Binding-site contacts:
Ligand atom O3 contacts residue ASN16 of chain 1.C at 4.5 Å.
Ligand atom O5 contacts residue ASN16 of chain 1.C at 2.4 Å (h-bond).
Ligand atom N2 contacts residue VAL21 of chain 1.C at 3.9 Å.
Ligand atom C6 contacts residue GLY19 of chain 1.C at 3.4 Å.
Ligand atom N2 contacts residue ASN16 of chain 1.C at 3.2 Å (h-bond).
Ligand atom C3 contacts residue ASN16 of chain 1.C at 3.8 Å.
Ligand atom C1 contacts residue VAL21 of chain 1.C at 3.9 Å (hydrophobic).
Ligand atom C8 contacts residue PHE10 of chain 1.C at 4.2 Å (hydrophobic).
Ligand atom O5 contacts residue GLY19 of chain 1.C at 3.8 Å.
Ligand atom C1 contacts residue GLY19 of chain 1.C at 4.4 Å.
Ligand atom O7 contacts residue ASN16 of chain 1.C at 2.7 Å (h-bond).
Ligand atom C5 contacts residue ASN16 of chain 1.C at 3.6 Å.
Ligand atom C8 contacts residue VAL21 of chain 1.C at 4.4 Å (hydrophobic).
Ligand atom O7 contacts residue VAL21 of chain 1.C at 3.7 Å.
Ligand atom O6 contacts residue GLY19 of chain 1.C at 2.7 Å (h-bond).
Ligand atom O7 contacts residue THR5 of chain 1.C at 3.9 Å.
Ligand atom C7 contacts residue ASN16 of chain 1.C at 3.3 Å.
Ligand atom C5 contacts residue GLY19 of chain 1.C at 3.7 Å.
Ligand atom C2 contacts residue ASN16 of chain 1.C at 2.4 Å.
Ligand atom C1 contacts residue ASN16 of chain 1.C at 1.4 Å.
Ligand atom C7 contacts residue VAL21 of chain 1.C at 3.8 Å (hydrophobic).
Ligand atom C4 contacts residue ASN16 of chain 1.C at 4.3 Å.

Sequence of chain 1.C:
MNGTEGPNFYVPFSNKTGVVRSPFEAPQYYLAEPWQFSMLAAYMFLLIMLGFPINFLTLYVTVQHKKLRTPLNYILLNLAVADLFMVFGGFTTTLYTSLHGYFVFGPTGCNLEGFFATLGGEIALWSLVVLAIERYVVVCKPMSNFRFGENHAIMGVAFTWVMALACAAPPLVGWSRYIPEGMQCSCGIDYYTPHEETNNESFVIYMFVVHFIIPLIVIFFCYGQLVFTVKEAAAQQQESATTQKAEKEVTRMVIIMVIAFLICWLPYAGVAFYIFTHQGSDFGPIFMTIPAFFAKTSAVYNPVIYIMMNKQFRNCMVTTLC

This small molecule binds to this protein.
Small molecule (SMILES): CC(=O)N[C@H]1[C@H](O[C@H]2[C@H](O)[C@@H](NC(C)=O)CO[C@@H]2CO)O[C@H](CO)[C@@H](O[C@H]2O[C@H](CO)[C@@H](O)[C@H](O)[C@@H]2O)[C@@H]1O